Binding-site contacts:
Ligand atom P contacts residue GLU643 of chain 1.E at 3.7 Å.
Ligand atom C5' contacts residue LYS704 of chain 1.E at 4.3 Å.
Ligand atom P contacts residue LYS704 of chain 1.E at 4.1 Å.
Ligand atom OP1 contacts residue LYS704 of chain 1.E at 3.8 Å.
Ligand atom OP2 contacts residue LYS679 of chain 1.E at 4.5 Å.
Ligand atom OP1 contacts residue LYS679 of chain 1.E at 3.8 Å.
Ligand atom O3' contacts residue LYS704 of chain 1.E at 4.4 Å.
Ligand atom O5' contacts residue LYS704 of chain 1.E at 3.4 Å.
Ligand atom OP2 contacts residue GLU643 of chain 1.E at 4.2 Å.
Ligand atom OP1 contacts residue GLU643 of chain 1.E at 3.8 Å.

Sequence of chain 1.E:
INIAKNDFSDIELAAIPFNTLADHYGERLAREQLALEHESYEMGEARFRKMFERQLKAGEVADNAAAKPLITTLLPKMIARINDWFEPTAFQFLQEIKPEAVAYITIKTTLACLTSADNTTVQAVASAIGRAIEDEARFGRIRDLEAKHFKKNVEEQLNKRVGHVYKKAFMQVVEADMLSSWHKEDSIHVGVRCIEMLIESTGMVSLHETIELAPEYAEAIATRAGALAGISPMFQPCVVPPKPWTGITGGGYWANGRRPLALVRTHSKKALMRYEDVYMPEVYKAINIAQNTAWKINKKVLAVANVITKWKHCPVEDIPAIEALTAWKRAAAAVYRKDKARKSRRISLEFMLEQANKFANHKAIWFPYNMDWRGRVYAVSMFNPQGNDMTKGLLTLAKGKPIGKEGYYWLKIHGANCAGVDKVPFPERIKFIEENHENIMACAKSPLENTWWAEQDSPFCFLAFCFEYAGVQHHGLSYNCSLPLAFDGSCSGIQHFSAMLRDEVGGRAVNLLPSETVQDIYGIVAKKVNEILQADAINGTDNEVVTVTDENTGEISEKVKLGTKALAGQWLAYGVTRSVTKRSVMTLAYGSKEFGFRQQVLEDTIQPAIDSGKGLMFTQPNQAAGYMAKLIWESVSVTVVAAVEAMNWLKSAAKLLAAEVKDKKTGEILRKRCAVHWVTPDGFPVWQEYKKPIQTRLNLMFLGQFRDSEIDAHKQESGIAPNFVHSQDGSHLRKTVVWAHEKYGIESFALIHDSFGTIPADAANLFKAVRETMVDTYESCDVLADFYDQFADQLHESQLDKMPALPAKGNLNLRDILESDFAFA

The small molecule below binds the protein below.
Small molecule (SMILES): Cc1cn([C@H]2C[C@H](O[P](=O)(O)OC[C@H]3O[C@@H](n4ccc(N)nc4=O)C[C@@H]3O[P](=O)(O)OC[C@H]3O[C@@H](n4cnc5c(=O)nc(N)[nH]c54)C[C@@H]3O[P](=O)(O)OC[C@H]3O[C@@H](n4cnc5c(N)ncnc54)C[C@@H]3O[P](=O)(O)OC[C@H]3O[C@@H](n4cc(C)c(=O)[nH]c4=O)C[C@@H]3O[P](=O)(O)OC[C@H]3O[C@@H](n4cc(C)c(=O)[nH]c4=O)C[C@@H]3O[P](=O)(O)OC[C@H]3O[C@@H](n4ccc(N)nc4=O)C[C@@H]3O[P](=O)(O)OC[C@H]3O[C@@H](n4ccc(N)nc4=O)C[C@@H]3O)[C@@H](COP(=O)=O)O2)c(=O)[nH]c1=O